Sequence of chain 1.A:
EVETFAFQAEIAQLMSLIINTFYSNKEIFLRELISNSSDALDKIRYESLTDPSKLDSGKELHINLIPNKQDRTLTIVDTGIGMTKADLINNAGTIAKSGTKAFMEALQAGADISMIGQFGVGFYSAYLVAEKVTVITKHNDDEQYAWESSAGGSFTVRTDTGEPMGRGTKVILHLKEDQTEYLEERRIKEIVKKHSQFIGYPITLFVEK

Binding-site contacts:
Ligand atom C19 contacts residue ASN43 of chain 1.A at 3.2 Å.
Ligand atom C2 contacts residue ASP85 of chain 1.A at 3.4 Å.
Ligand atom N10 contacts residue GLY89 of chain 1.A at 3.6 Å (h-bond).
Ligand atom N13 contacts residue ALA47 of chain 1.A at 3.8 Å.
Ligand atom O20 contacts residue LYS50 of chain 1.A at 2.9 Å (salt-bridge).
Ligand atom C2 contacts residue ASN43 of chain 1.A at 3.8 Å.
Ligand atom C12 contacts residue GLY89 of chain 1.A at 3.8 Å.
Ligand atom N11 contacts residue ALA47 of chain 1.A at 3.7 Å.
Ligand atom F21 contacts residue MET90 of chain 1.A at 3.6 Å.
Ligand atom N10 contacts residue THR176 of chain 1.A at 3.4 Å (h-bond).
Ligand atom C18 contacts residue ASN43 of chain 1.A at 3.6 Å.
Ligand atom C6 contacts residue ASN43 of chain 1.A at 3.7 Å.
Ligand atom N11 contacts residue ILE88 of chain 1.A at 3.5 Å.
Ligand atom C12 contacts residue ILE88 of chain 1.A at 3.8 Å (hydrophobic).
Ligand atom C3 contacts residue ASP85 of chain 1.A at 3.4 Å.
Ligand atom N10 contacts residue ALA47 of chain 1.A at 3.6 Å.
Ligand atom C5 contacts residue MET90 of chain 1.A at 3.6 Å (hydrophobic).
Ligand atom O20 contacts residue ILE88 of chain 1.A at 3.6 Å.
Ligand atom N11 contacts residue MET90 of chain 1.A at 3.6 Å.
Ligand atom C1 contacts residue ASN43 of chain 1.A at 3.6 Å.
Ligand atom N11 contacts residue GLY89 of chain 1.A at 2.8 Å (h-bond).
Ligand atom BR contacts residue PHE130 of chain 1.A at 3.1 Å.
Ligand atom O8 contacts residue ASP85 of chain 1.A at 2.6 Å (salt-bridge).
Ligand atom O8 contacts residue THR176 of chain 1.A at 3.6 Å.
Ligand atom O7 contacts residue LEU40 of chain 1.A at 3.7 Å.
Ligand atom F21 contacts residue GLY100 of chain 1.A at 3.2 Å.
Ligand atom C12 contacts residue ALA47 of chain 1.A at 3.8 Å (hydrophobic).
Ligand atom C2 contacts residue THR176 of chain 1.A at 3.8 Å.
Ligand atom N10 contacts residue MET90 of chain 1.A at 3.6 Å.
Ligand atom C18 contacts residue ASP46 of chain 1.A at 3.8 Å.
Ligand atom O7 contacts residue VAL178 of chain 1.A at 3.4 Å.
Ligand atom C4 contacts residue MET90 of chain 1.A at 3.9 Å (hydrophobic).
Ligand atom C9 contacts residue ALA47 of chain 1.A at 3.7 Å (hydrophobic).
Ligand atom C16 contacts residue GLY100 of chain 1.A at 3.3 Å.
Ligand atom C2 contacts residue SER44 of chain 1.A at 3.8 Å.
Ligand atom O7 contacts residue ASN43 of chain 1.A at 3.7 Å.
Ligand atom C15 contacts residue GLY100 of chain 1.A at 3.7 Å.
Ligand atom O8 contacts residue ALA47 of chain 1.A at 3.1 Å.
Ligand atom C3 contacts residue THR176 of chain 1.A at 3.8 Å.
Ligand atom BR contacts residue ASN43 of chain 1.A at 3.4 Å.

A protein and the small-molecule ligand that binds it are described below.
Small molecule (SMILES): O=c1[nH]nc(-c2cc(Br)c(O)cc2O)n1-c1ccccc1F